This small molecule binds to this protein.
Small molecule (SMILES): CC(=O)NCCCC[C@H](N)C(=O)N[C@@H](CO)C(=O)N[C@@H](C)C(=O)N1CCC[C@H]1C(=O)N[C@@H](C)C=O

Binding-site contacts:
Ligand atom N contacts residue SO41 of chain 1.I at 2.6 Å (h-bond).
Ligand atom CA contacts residue SO41 of chain 1.I at 3.6 Å.
Ligand atom O contacts residue HIS116 of chain 1.A at 3.4 Å.
Ligand atom CH3 contacts residue TRP87 of chain 1.A at 3.6 Å (hydrophobic).
Ligand atom CG contacts residue TRP87 of chain 1.A at 3.5 Å (hydrophobic).
Ligand atom CD contacts residue THR67 of chain 1.A at 3.5 Å.
Ligand atom CB contacts residue GLU89 of chain 1.A at 3.7 Å.
Ligand atom O contacts residue GLY88 of chain 1.A at 3.5 Å.
Ligand atom CH contacts residue TRP87 of chain 1.A at 3.3 Å (hydrophobic).
Ligand atom OH contacts residue TYR68 of chain 1.A at 3.5 Å (h-bond).
Ligand atom OH contacts residue TRP87 of chain 1.A at 2.3 Å (h-bond).
Ligand atom CG contacts residue GLU89 of chain 1.A at 3.6 Å.
Ligand atom CB contacts residue GLU89 of chain 1.A at 3.9 Å.
Ligand atom CG contacts residue HIS39 of chain 1.A at 3.8 Å.
Ligand atom CA contacts residue TRP87 of chain 1.A at 3.6 Å (hydrophobic).
Ligand atom CH3 contacts residue TYR68 of chain 1.A at 3.5 Å (hydrophobic).
Ligand atom CE contacts residue PHE90 of chain 1.A at 3.8 Å (hydrophobic).
Ligand atom N contacts residue GLU89 of chain 1.A at 3.8 Å.
Ligand atom CA contacts residue GLU89 of chain 1.A at 2.8 Å.
Ligand atom N contacts residue HIS116 of chain 1.A at 3.7 Å.
Ligand atom CE contacts residue THR67 of chain 1.A at 3.8 Å.
Ligand atom CD contacts residue PHE90 of chain 1.A at 3.7 Å (hydrophobic).
Ligand atom O contacts residue GLU89 of chain 1.A at 2.9 Å (salt-bridge).
Ligand atom CB contacts residue PHE90 of chain 1.A at 3.9 Å (hydrophobic).
Ligand atom OH contacts residue GLY88 of chain 1.A at 3.2 Å (h-bond).
Ligand atom CE contacts residue TRP87 of chain 1.A at 3.7 Å (hydrophobic).
Ligand atom CE contacts residue GLY88 of chain 1.A at 3.7 Å.
Ligand atom CH contacts residue TYR68 of chain 1.A at 3.5 Å (hydrophobic).
Ligand atom NZ contacts residue TRP87 of chain 1.A at 3.6 Å (h-bond).
Ligand atom CD contacts residue HIS65 of chain 1.A at 3.6 Å.
Ligand atom O contacts residue PRO117 of chain 1.A at 3.3 Å.
Ligand atom CD contacts residue TRP87 of chain 1.A at 3.3 Å (hydrophobic).
Ligand atom OH contacts residue GLY86 of chain 1.A at 2.9 Å.
Ligand atom C contacts residue GLU89 of chain 1.A at 3.3 Å.
Ligand atom N contacts residue TRP87 of chain 1.A at 3.8 Å.
Ligand atom N contacts residue GLU89 of chain 1.A at 2.9 Å (salt-bridge).
Ligand atom CH3 contacts residue HIS37 of chain 1.A at 3.4 Å.
Ligand atom NZ contacts residue TYR68 of chain 1.A at 3.9 Å.
Ligand atom NZ contacts residue THR67 of chain 1.A at 2.8 Å (h-bond).
Ligand atom CB contacts residue HIS65 of chain 1.A at 3.7 Å.

Sequence of chain 1.A:
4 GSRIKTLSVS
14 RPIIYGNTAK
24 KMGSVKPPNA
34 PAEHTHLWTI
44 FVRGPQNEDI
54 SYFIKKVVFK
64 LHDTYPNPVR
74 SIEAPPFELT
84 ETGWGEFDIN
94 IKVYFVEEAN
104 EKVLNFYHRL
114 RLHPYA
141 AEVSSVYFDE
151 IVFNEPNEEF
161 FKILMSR